Binding-site contacts:
Ligand atom NAP contacts residue PRO213 of chain 4.A at 3.7 Å.
Ligand atom NAA contacts residue NAD1 of chain 4.B at 3.4 Å (h-bond).
Ligand atom CAW contacts residue NAD1 of chain 4.B at 3.8 Å.
Ligand atom OAQ contacts residue ALA218 of chain 4.A at 3.5 Å.
Ligand atom CAN contacts residue PHE169 of chain 4.A at 3.7 Å (hydrophobic).
Ligand atom CAK contacts residue PHE169 of chain 4.A at 3.5 Å (hydrophobic).
Ligand atom CAE contacts residue MET181 of chain 4.A at 3.6 Å (hydrophobic).
Ligand atom CAW contacts residue ALA218 of chain 4.A at 3.8 Å (hydrophobic).
Ligand atom NAA contacts residue GLY116 of chain 4.A at 3.2 Å (h-bond).
Ligand atom CAS contacts residue NAD1 of chain 4.B at 3.3 Å.
Ligand atom NAP contacts residue MET219 of chain 4.A at 3.8 Å.
Ligand atom CAN contacts residue NAD1 of chain 4.B at 3.2 Å.
Ligand atom CAC contacts residue NAD1 of chain 4.B at 3.6 Å.
Ligand atom OAB contacts residue TYR178 of chain 4.A at 2.5 Å (h-bond).
Ligand atom CAC contacts residue GLY116 of chain 4.A at 3.5 Å.
Ligand atom CAF contacts residue GLY116 of chain 4.A at 3.7 Å.
Ligand atom CAF contacts residue PHE117 of chain 4.A at 3.6 Å (hydrophobic).
Ligand atom CAL contacts residue LEU238 of chain 4.A at 3.8 Å (hydrophobic).
Ligand atom CAD contacts residue MET181 of chain 4.A at 3.6 Å (hydrophobic).
Ligand atom CAJ contacts residue NAD1 of chain 4.B at 3.6 Å.
Ligand atom CAI contacts residue NAD1 of chain 4.B at 3.5 Å.
Ligand atom NAA contacts residue ALA218 of chain 4.A at 3.6 Å.
Ligand atom OAB contacts residue NAD1 of chain 4.B at 2.6 Å (h-bond).
Ligand atom CAF contacts residue MET181 of chain 4.A at 3.8 Å (hydrophobic).
Ligand atom CAR contacts residue NAD1 of chain 4.B at 3.4 Å.
Ligand atom CAJ contacts residue TYR178 of chain 4.A at 3.5 Å (hydrophobic).
Ligand atom CAE contacts residue MET123 of chain 4.A at 3.0 Å (hydrophobic).
Ligand atom CAV contacts residue NAD1 of chain 4.B at 3.5 Å.
Ligand atom NAO contacts residue GLU239 of chain 4.A at 2.9 Å (salt-bridge).
Ligand atom CAC contacts residue ALA218 of chain 4.A at 3.4 Å (hydrophobic).
Ligand atom NAY contacts residue PHE169 of chain 4.A at 3.7 Å.
Ligand atom NAP contacts residue GLU239 of chain 4.A at 3.6 Å (salt-bridge).
Ligand atom CAG contacts residue MET123 of chain 4.A at 3.8 Å (hydrophobic).
Ligand atom CAT contacts residue ALA218 of chain 4.A at 3.7 Å (hydrophobic).
Ligand atom OAQ contacts residue NAD1 of chain 4.B at 3.3 Å (h-bond).
Ligand atom CAL contacts residue PRO176 of chain 4.A at 3.3 Å (hydrophobic).
Ligand atom CAR contacts residue TYR178 of chain 4.A at 3.4 Å (hydrophobic).
Ligand atom CAD contacts residue MET123 of chain 4.A at 3.7 Å (hydrophobic).
Ligand atom CAM contacts residue ILE222 of chain 4.A at 3.6 Å (hydrophobic).
Ligand atom CAH contacts residue NAD1 of chain 4.B at 3.1 Å.

A small-molecule ligand and the protein it binds are described below.
Small molecule (SMILES): N#Cc1ccccc1Oc1ccc(Cn2cc(C3CC3)nn2)cc1O

Sequence of chain 4.A:
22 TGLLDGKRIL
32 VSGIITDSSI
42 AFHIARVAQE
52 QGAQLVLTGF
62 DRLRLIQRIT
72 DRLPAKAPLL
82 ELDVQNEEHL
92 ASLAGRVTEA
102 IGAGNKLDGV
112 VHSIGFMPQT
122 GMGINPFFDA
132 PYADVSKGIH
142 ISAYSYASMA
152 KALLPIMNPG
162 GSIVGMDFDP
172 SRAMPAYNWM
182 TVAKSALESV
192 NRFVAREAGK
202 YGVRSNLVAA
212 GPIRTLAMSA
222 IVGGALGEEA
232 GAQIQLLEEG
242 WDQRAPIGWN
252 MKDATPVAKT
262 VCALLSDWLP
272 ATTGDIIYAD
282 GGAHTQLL